A protein and the small-molecule ligand that binds it are described below.
Small molecule (SMILES): CC(=O)N[C@H]1[C@H]([C@H](O)[C@H](O)CO)O[C@@](O)(C(=O)O)C[C@@H]1O

Binding-site contacts:
Ligand atom C8 contacts residue TYR92 of chain 2.A at 4.2 Å (hydrophobic).
Ligand atom O10 contacts residue PHE187 of chain 2.A at 4.5 Å.
Ligand atom O9 contacts residue SER222 of chain 2.A at 3.4 Å (h-bond).
Ligand atom C7 contacts residue LEU188 of chain 2.A at 4.2 Å (hydrophobic).
Ligand atom O7 contacts residue LEU188 of chain 2.A at 4.0 Å.
Ligand atom O9 contacts residue ASP184 of chain 2.A at 3.9 Å.
Ligand atom C9 contacts residue TRP147 of chain 2.A at 4.0 Å (hydrophobic).
Ligand atom C10 contacts residue THR129 of chain 2.A at 3.6 Å.
Ligand atom O1B contacts residue ASN139 of chain 2.A at 3.4 Å (h-bond).
Ligand atom C9 contacts residue SER222 of chain 2.A at 4.2 Å.
Ligand atom C11 contacts residue THR149 of chain 2.A at 4.3 Å.
Ligand atom N5 contacts residue THR129 of chain 2.A at 3.2 Å (h-bond).
Ligand atom C1 contacts residue SER130 of chain 2.A at 4.1 Å.
Ligand atom O4 contacts residue THR129 of chain 2.A at 3.7 Å.
Ligand atom N5 contacts residue TRP147 of chain 2.A at 4.2 Å.
Ligand atom C8 contacts residue TRP147 of chain 2.A at 4.3 Å (hydrophobic).
Ligand atom O8 contacts residue SER130 of chain 2.A at 4.2 Å.
Ligand atom O1B contacts residue SER131 of chain 2.A at 3.1 Å (h-bond).
Ligand atom O1A contacts residue SER131 of chain 2.A at 3.4 Å (h-bond).
Ligand atom C11 contacts residue GLY128 of chain 2.A at 3.8 Å.
Ligand atom N5 contacts residue LEU188 of chain 2.A at 4.5 Å.
Ligand atom C7 contacts residue TRP147 of chain 2.A at 4.1 Å (hydrophobic).
Ligand atom C10 contacts residue LEU188 of chain 2.A at 4.4 Å (hydrophobic).
Ligand atom O8 contacts residue ILE220 of chain 2.A at 4.3 Å.
Ligand atom C6 contacts residue THR129 of chain 2.A at 4.4 Å.
Ligand atom O9 contacts residue TYR92 of chain 2.A at 3.4 Å (h-bond).
Ligand atom O1B contacts residue SER130 of chain 2.A at 3.9 Å.
Ligand atom O7 contacts residue PHE187 of chain 2.A at 4.4 Å.
Ligand atom C9 contacts residue HIS177 of chain 2.A at 4.0 Å.
Ligand atom C5 contacts residue THR129 of chain 2.A at 3.9 Å.
Ligand atom C9 contacts residue TYR92 of chain 2.A at 3.4 Å (hydrophobic).
Ligand atom O7 contacts residue ASP184 of chain 2.A at 4.5 Å.
Ligand atom C9 contacts residue LEU188 of chain 2.A at 4.1 Å (hydrophobic).
Ligand atom O8 contacts residue TRP147 of chain 2.A at 4.2 Å.
Ligand atom C4 contacts residue THR129 of chain 2.A at 3.6 Å.
Ligand atom C11 contacts residue THR129 of chain 2.A at 3.6 Å.
Ligand atom C1 contacts residue SER131 of chain 2.A at 3.6 Å.
Ligand atom O8 contacts residue TYR92 of chain 2.A at 3.8 Å.
Ligand atom O1A contacts residue SER130 of chain 2.A at 3.2 Å (h-bond).
Ligand atom O9 contacts residue HIS177 of chain 2.A at 4.2 Å.

Sequence of chain 2.A:
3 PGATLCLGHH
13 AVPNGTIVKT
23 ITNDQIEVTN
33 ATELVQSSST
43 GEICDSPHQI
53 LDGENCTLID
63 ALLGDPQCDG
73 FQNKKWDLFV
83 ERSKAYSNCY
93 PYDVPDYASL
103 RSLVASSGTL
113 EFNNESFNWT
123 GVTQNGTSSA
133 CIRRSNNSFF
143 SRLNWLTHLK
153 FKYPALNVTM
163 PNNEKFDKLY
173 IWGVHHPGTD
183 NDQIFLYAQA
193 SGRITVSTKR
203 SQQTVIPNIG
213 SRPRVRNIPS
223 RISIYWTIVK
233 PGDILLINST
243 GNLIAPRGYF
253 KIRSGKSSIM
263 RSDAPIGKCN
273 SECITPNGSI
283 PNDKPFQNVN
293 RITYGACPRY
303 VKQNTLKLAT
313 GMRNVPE